Binding-site contacts:
Ligand atom O7 contacts residue VAL101 of chain 1.C at 3.2 Å.
Ligand atom N2 contacts residue ASN96 of chain 1.C at 3.0 Å (h-bond).
Ligand atom C5 contacts residue ASN96 of chain 1.C at 3.6 Å.
Ligand atom C8 contacts residue VAL94 of chain 1.C at 4.0 Å (hydrophobic).
Ligand atom O5 contacts residue ASN99 of chain 1.C at 4.5 Å.
Ligand atom C1 contacts residue ASN96 of chain 1.C at 1.4 Å.
Ligand atom C8 contacts residue ASN96 of chain 1.C at 4.4 Å.
Ligand atom O7 contacts residue VAL94 of chain 1.C at 4.1 Å.
Ligand atom C7 contacts residue ASN96 of chain 1.C at 3.0 Å.
Ligand atom C4 contacts residue ASN96 of chain 1.C at 4.1 Å.
Ligand atom C5 contacts residue THR98 of chain 1.C at 4.3 Å.
Ligand atom O5 contacts residue THR98 of chain 1.C at 3.5 Å (h-bond).
Ligand atom C3 contacts residue ASN96 of chain 1.C at 3.7 Å.
Ligand atom O7 contacts residue ASN96 of chain 1.C at 2.5 Å (h-bond).
Ligand atom O7 contacts residue ASN99 of chain 1.C at 4.2 Å.
Ligand atom C6 contacts residue THR98 of chain 1.C at 3.7 Å.
Ligand atom C8 contacts residue PHE131 of chain 1.C at 4.1 Å (hydrophobic).
Ligand atom O6 contacts residue THR98 of chain 1.C at 3.7 Å.
Ligand atom C7 contacts residue VAL94 of chain 1.C at 4.5 Å (hydrophobic).
Ligand atom C7 contacts residue VAL101 of chain 1.C at 4.0 Å (hydrophobic).
Ligand atom O5 contacts residue ASN96 of chain 1.C at 2.3 Å (h-bond).
Ligand atom C2 contacts residue ASN96 of chain 1.C at 2.4 Å.
Ligand atom O6 contacts residue ASN96 of chain 1.C at 4.3 Å.

This small molecule binds to this protein.
Small molecule (SMILES): CC(=O)N[C@H]1[C@H](O[C@H]2[C@H](O)[C@@H](NC(C)=O)CO[C@@H]2CO)O[C@H](CO)[C@@H](O)[C@@H]1O

Sequence of chain 1.C:
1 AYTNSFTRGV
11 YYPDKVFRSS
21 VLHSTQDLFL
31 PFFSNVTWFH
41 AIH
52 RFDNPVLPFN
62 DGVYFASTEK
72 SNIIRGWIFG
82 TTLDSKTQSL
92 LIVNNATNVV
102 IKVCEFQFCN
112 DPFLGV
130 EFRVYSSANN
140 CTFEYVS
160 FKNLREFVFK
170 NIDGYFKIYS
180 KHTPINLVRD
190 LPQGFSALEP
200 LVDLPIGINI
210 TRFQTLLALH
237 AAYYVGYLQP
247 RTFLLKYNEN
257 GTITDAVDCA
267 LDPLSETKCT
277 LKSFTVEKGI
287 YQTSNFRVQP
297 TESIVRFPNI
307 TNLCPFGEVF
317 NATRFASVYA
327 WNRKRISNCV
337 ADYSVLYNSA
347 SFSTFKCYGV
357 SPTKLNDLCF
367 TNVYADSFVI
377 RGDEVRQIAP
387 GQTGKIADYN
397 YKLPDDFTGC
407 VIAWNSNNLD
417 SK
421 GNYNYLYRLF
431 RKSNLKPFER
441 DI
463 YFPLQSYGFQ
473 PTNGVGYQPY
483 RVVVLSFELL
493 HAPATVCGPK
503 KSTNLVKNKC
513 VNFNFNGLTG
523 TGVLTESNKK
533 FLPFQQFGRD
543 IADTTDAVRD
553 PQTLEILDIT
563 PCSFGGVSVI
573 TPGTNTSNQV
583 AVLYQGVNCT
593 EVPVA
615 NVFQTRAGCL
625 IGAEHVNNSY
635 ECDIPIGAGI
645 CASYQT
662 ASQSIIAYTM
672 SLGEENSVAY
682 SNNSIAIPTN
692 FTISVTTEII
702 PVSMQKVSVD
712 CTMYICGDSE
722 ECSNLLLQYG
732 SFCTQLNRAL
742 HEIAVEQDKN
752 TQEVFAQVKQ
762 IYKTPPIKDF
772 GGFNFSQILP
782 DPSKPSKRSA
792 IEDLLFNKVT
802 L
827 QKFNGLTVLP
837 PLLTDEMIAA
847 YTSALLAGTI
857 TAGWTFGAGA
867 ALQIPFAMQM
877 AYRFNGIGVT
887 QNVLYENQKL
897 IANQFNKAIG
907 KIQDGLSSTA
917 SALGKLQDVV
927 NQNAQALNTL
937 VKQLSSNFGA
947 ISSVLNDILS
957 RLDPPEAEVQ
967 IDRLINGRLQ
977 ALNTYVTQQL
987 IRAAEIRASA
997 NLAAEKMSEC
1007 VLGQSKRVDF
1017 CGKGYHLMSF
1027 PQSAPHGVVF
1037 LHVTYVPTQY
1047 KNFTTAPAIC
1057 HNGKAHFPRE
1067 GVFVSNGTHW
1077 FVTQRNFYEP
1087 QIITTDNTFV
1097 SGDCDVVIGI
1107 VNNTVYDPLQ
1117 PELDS